Binding-site contacts:
Ligand atom C5' contacts residue ASN414 of chain 11.A at 3.3 Å.
Ligand atom C2' contacts residue VAL47 of chain 11.A at 4.3 Å (hydrophobic).
Ligand atom C4' contacts residue ASN414 of chain 11.A at 3.0 Å.
Ligand atom OP2 contacts residue ARG18 of chain 15.C at 3.7 Å.
Ligand atom OP2 contacts residue ARG412 of chain 11.A at 1.4 Å (salt-bridge).
Ligand atom C4' contacts residue VAL47 of chain 11.A at 4.1 Å (hydrophobic).
Ligand atom O4' contacts residue ASN414 of chain 11.A at 2.9 Å (h-bond).
Ligand atom P contacts residue ARG412 of chain 11.A at 2.7 Å.
Ligand atom OP2 contacts residue LYS21 of chain 15.C at 2.7 Å (salt-bridge).
Ligand atom C3' contacts residue ASN414 of chain 11.A at 4.5 Å.
Ligand atom C1' contacts residue ASN414 of chain 11.A at 4.1 Å.
Ligand atom O3' contacts residue VAL47 of chain 11.A at 3.1 Å.
Ligand atom OP1 contacts residue ARG412 of chain 11.A at 3.8 Å.
Ligand atom P contacts residue LYS21 of chain 15.C at 3.4 Å.
Ligand atom OP1 contacts residue ARG18 of chain 15.C at 4.0 Å.
Ligand atom O3' contacts residue ARG412 of chain 11.A at 4.3 Å.
Ligand atom O5' contacts residue ARG412 of chain 11.A at 3.1 Å (salt-bridge).
Ligand atom C3' contacts residue VAL47 of chain 11.A at 4.0 Å (hydrophobic).
Ligand atom C5' contacts residue ARG412 of chain 11.A at 3.0 Å.
Ligand atom C4' contacts residue ARG412 of chain 11.A at 4.4 Å.
Ligand atom OP1 contacts residue LYS21 of chain 15.C at 3.9 Å.

A protein and the small-molecule ligand that binds it are described below.
Small molecule (SMILES): Nc1ccn([C@H]2C[C@H](O)[C@@H](COP(=O)(O)O)O2)c(=O)n1

Sequence of chain 15.C:
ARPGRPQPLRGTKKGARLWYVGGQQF

Sequence of chain 11.A:
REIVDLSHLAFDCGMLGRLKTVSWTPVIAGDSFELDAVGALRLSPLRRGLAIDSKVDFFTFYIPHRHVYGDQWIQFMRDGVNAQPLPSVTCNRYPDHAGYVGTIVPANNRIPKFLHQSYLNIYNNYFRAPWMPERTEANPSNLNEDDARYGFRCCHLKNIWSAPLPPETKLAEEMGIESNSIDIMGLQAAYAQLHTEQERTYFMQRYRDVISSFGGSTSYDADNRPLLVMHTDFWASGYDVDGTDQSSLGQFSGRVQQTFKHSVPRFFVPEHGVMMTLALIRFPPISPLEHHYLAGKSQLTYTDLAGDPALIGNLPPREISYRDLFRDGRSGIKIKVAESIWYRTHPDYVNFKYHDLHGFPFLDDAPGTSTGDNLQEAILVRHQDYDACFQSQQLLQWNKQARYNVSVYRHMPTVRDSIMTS